A small-molecule ligand and the protein it binds are described below.
Small molecule (SMILES): CCCCCCCCCCO[C@@H]1O[C@H](CO)[C@@H](O[C@H]2O[C@H](CO)[C@@H](O)[C@H](O)[C@H]2O)[C@H](O)[C@H]1O

Sequence of chain 1.Z:
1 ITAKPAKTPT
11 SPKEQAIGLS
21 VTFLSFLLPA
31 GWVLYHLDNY

Binding-site contacts:
Ligand atom C31 contacts residue VAL21 of chain 1.Z at 4.0 Å (hydrophobic).
Ligand atom C4 contacts residue TRP19 of chain 1.Y at 3.9 Å (hydrophobic).
Ligand atom C25 contacts residue TRP19 of chain 1.Y at 4.2 Å (hydrophobic).
Ligand atom C4 contacts residue ILE17 of chain 1.Z at 4.5 Å (hydrophobic).
Ligand atom C18 contacts residue TRP19 of chain 1.Y at 4.0 Å (hydrophobic).
Ligand atom C34 contacts residue ALA23 of chain 1.Y at 4.1 Å (hydrophobic).
Ligand atom O49 contacts residue TRP19 of chain 1.Y at 3.8 Å.
Ligand atom C37 contacts residue THR26 of chain 1.Y at 3.4 Å.
Ligand atom O5 contacts residue ILE17 of chain 1.Z at 3.9 Å.
Ligand atom C40 contacts residue THR26 of chain 1.Y at 3.5 Å.
Ligand atom C6 contacts residue TRP19 of chain 1.Y at 4.0 Å (hydrophobic).
Ligand atom C2 contacts residue TRP19 of chain 1.Y at 3.8 Å (hydrophobic).
Ligand atom C19 contacts residue TRP19 of chain 1.Y at 3.5 Å (hydrophobic).
Ligand atom C1 contacts residue TRP19 of chain 1.Y at 4.3 Å (hydrophobic).
Ligand atom C57 contacts residue ILE17 of chain 1.Z at 4.1 Å (hydrophobic).
Ligand atom C57 contacts residue LYS13 of chain 1.Z at 3.2 Å.
Ligand atom O61 contacts residue LYS13 of chain 1.Z at 3.3 Å (salt-bridge).
Ligand atom C43 contacts residue LEU27 of chain 1.Y at 4.1 Å (hydrophobic).
Ligand atom O7 contacts residue TRP19 of chain 1.Y at 4.4 Å.
Ligand atom C43 contacts residue THR26 of chain 1.Y at 3.3 Å.
Ligand atom C19 contacts residue ILE17 of chain 1.Z at 4.0 Å (hydrophobic).
Ligand atom C37 contacts residue ALA23 of chain 1.Y at 4.0 Å (hydrophobic).
Ligand atom C40 contacts residue ALA23 of chain 1.Y at 4.2 Å (hydrophobic).
Ligand atom C3 contacts residue TRP19 of chain 1.Y at 4.3 Å (hydrophobic).
Ligand atom O61 contacts residue GLU14 of chain 1.Z at 4.3 Å.
Ligand atom O5 contacts residue TRP19 of chain 1.Y at 4.2 Å.
Ligand atom C37 contacts residue VAL21 of chain 1.Z at 4.1 Å (hydrophobic).
Ligand atom C40 contacts residue LEU27 of chain 1.Y at 4.3 Å (hydrophobic).
Ligand atom C25 contacts residue LEU22 of chain 1.Y at 3.9 Å (hydrophobic).
Ligand atom C31 contacts residue ALA23 of chain 1.Y at 3.8 Å (hydrophobic).

Sequence of chain 1.Y:
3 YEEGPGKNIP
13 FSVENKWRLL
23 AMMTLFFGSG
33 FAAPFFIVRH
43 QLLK